Binding-site contacts:
Ligand atom C6 contacts residue GLN103 of chain 1.B at 4.1 Å.
Ligand atom C5 contacts residue ALA98 of chain 1.B at 4.4 Å (hydrophobic).
Ligand atom O7 contacts residue ASN100 of chain 1.B at 3.9 Å.
Ligand atom O5 contacts residue GLN103 of chain 1.B at 3.5 Å (h-bond).
Ligand atom C5 contacts residue ASN100 of chain 1.B at 3.6 Å.
Ligand atom C8 contacts residue ASN100 of chain 1.B at 3.6 Å.
Ligand atom N2 contacts residue ASN100 of chain 1.B at 2.9 Å (h-bond).
Ligand atom C7 contacts residue ASN100 of chain 1.B at 3.2 Å.
Ligand atom C1 contacts residue ASN100 of chain 1.B at 1.4 Å.
Ligand atom O6 contacts residue GLN97 of chain 1.B at 2.6 Å (h-bond).
Ligand atom O6 contacts residue GLN103 of chain 1.B at 3.0 Å (h-bond).
Ligand atom C6 contacts residue GLN97 of chain 1.B at 3.5 Å.
Ligand atom C2 contacts residue ASN100 of chain 1.B at 2.4 Å.
Ligand atom C1 contacts residue GLN103 of chain 1.B at 4.0 Å.
Ligand atom O6 contacts residue ALA98 of chain 1.B at 2.8 Å (h-bond).
Ligand atom O5 contacts residue ALA98 of chain 1.B at 3.7 Å.
Ligand atom C4 contacts residue ASN100 of chain 1.B at 4.2 Å.
Ligand atom C6 contacts residue ALA98 of chain 1.B at 3.7 Å (hydrophobic).
Ligand atom O5 contacts residue ASN100 of chain 1.B at 2.4 Å (h-bond).
Ligand atom C3 contacts residue ASN100 of chain 1.B at 3.8 Å.
Ligand atom C5 contacts residue GLN103 of chain 1.B at 4.0 Å.

The protein below binds the small molecule below.
Small molecule (SMILES): CC(=O)N[C@@H]1[C@@H](O)[C@H](O)[C@@H](CO)O[C@H]1O

Sequence of chain 1.B:
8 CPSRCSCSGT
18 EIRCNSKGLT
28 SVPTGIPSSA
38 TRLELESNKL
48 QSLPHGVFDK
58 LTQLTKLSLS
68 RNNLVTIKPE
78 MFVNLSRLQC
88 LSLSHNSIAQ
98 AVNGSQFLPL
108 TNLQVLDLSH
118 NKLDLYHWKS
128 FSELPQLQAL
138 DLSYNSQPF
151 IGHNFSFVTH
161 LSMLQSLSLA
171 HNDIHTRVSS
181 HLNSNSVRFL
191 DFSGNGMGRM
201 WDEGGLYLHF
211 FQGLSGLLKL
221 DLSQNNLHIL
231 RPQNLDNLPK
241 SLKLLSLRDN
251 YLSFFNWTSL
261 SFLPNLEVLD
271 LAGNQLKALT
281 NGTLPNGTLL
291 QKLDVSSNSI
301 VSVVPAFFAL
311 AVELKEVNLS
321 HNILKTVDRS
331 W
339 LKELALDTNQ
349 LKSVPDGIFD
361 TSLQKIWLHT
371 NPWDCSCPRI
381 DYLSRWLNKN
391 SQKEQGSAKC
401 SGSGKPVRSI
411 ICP